Binding-site contacts:
Ligand atom N15 contacts residue PRO285 of chain 1.A at 4.3 Å.
Ligand atom C08 contacts residue TRP82 of chain 1.A at 4.3 Å (hydrophobic).
Ligand atom C19 contacts residue PRO285 of chain 1.A at 3.9 Å (hydrophobic).
Ligand atom C10 contacts residue HIS438 of chain 1.A at 4.2 Å.
Ligand atom C09 contacts residue HIS438 of chain 1.A at 3.4 Å.
Ligand atom C16 contacts residue PRO285 of chain 1.A at 3.9 Å (hydrophobic).
Ligand atom C01 contacts residue PRO285 of chain 1.A at 3.0 Å (hydrophobic).
Ligand atom C20 contacts residue PRO285 of chain 1.A at 3.7 Å (hydrophobic).
Ligand atom C04 contacts residue ASP70 of chain 1.A at 4.3 Å.
Ligand atom C08 contacts residue HIS438 of chain 1.A at 3.7 Å.
Ligand atom C05 contacts residue TYR332 of chain 1.A at 4.0 Å (hydrophobic).
Ligand atom C12 contacts residue TYR332 of chain 1.A at 3.9 Å (hydrophobic).
Ligand atom C07 contacts residue TRP82 of chain 1.A at 3.8 Å (hydrophobic).
Ligand atom C08 contacts residue ALA328 of chain 1.A at 3.7 Å (hydrophobic).
Ligand atom N02 contacts residue PRO285 of chain 1.A at 4.0 Å.
Ligand atom C04 contacts residue TYR332 of chain 1.A at 3.4 Å (hydrophobic).
Ligand atom C08 contacts residue TYR440 of chain 1.A at 4.2 Å (hydrophobic).
Ligand atom C09 contacts residue TRP82 of chain 1.A at 4.0 Å (hydrophobic).
Ligand atom C01 contacts residue PHE329 of chain 1.A at 4.0 Å (hydrophobic).
Ligand atom C22 contacts residue TYR332 of chain 1.A at 4.2 Å (hydrophobic).
Ligand atom C10 contacts residue TRP82 of chain 1.A at 4.2 Å (hydrophobic).
Ligand atom C13 contacts residue PRO285 of chain 1.A at 4.0 Å (hydrophobic).
Ligand atom C22 contacts residue PRO285 of chain 1.A at 3.7 Å (hydrophobic).
Ligand atom C03 contacts residue PHE329 of chain 1.A at 4.4 Å (hydrophobic).
Ligand atom C19 contacts residue THR284 of chain 1.A at 4.2 Å.
Ligand atom C06 contacts residue TYR332 of chain 1.A at 3.7 Å (hydrophobic).
Ligand atom C17 contacts residue THR284 of chain 1.A at 4.1 Å.
Ligand atom N02 contacts residue PHE329 of chain 1.A at 4.4 Å.
Ligand atom C06 contacts residue TRP430 of chain 1.A at 4.1 Å (hydrophobic).
Ligand atom C17 contacts residue PRO285 of chain 1.A at 4.3 Å (hydrophobic).
Ligand atom C21 contacts residue PRO285 of chain 1.A at 3.9 Å (hydrophobic).
Ligand atom C20 contacts residue TYR332 of chain 1.A at 3.7 Å (hydrophobic).
Ligand atom C14 contacts residue PRO285 of chain 1.A at 4.3 Å (hydrophobic).
Ligand atom C21 contacts residue TYR332 of chain 1.A at 3.4 Å (hydrophobic).
Ligand atom O18 contacts residue THR284 of chain 1.A at 4.1 Å.
Ligand atom C07 contacts residue TRP430 of chain 1.A at 3.6 Å (hydrophobic).
Ligand atom C06 contacts residue TRP82 of chain 1.A at 4.0 Å (hydrophobic).
Ligand atom C07 contacts residue GLY78 of chain 1.A at 4.1 Å.
Ligand atom C08 contacts residue MET437 of chain 1.A at 4.0 Å (hydrophobic).
Ligand atom C07 contacts residue MET437 of chain 1.A at 4.4 Å (hydrophobic).

Sequence of chain 1.A:
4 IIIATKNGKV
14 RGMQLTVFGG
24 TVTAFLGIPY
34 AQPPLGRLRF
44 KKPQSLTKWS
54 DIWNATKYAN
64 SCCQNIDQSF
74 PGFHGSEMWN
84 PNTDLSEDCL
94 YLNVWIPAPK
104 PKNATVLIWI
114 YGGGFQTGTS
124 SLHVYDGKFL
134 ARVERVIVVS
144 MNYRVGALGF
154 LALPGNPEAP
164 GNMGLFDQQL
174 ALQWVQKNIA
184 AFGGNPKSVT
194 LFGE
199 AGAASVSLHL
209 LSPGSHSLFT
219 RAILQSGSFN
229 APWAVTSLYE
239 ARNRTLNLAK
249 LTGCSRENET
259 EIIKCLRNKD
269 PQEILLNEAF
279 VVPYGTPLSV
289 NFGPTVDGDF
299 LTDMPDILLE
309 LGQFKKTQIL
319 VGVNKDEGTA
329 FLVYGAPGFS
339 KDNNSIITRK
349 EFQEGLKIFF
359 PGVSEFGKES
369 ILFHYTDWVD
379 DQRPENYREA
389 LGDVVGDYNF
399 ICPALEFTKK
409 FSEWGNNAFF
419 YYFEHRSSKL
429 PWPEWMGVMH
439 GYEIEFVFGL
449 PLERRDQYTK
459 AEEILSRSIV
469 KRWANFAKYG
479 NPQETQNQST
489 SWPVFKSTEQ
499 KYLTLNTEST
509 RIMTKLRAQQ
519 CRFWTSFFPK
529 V

This small molecule binds to this protein.
Small molecule (SMILES): CN(CCC1CCCCCC1)Cc1c[nH]c2c(O)cccc12